A protein and the small-molecule ligand that binds it are described below.
Small molecule (SMILES): CC(=O)N[C@@H]1[C@@H](O)[C@H](O)[C@@H](CO)O[C@H]1O

Binding-site contacts:
Ligand atom C7 contacts residue ASN390 of chain 1.B at 3.4 Å.
Ligand atom C3 contacts residue ASN390 of chain 1.B at 3.7 Å.
Ligand atom C8 contacts residue ASN390 of chain 1.B at 4.2 Å.
Ligand atom C2 contacts residue ASN390 of chain 1.B at 2.4 Å.
Ligand atom O5 contacts residue GLN393 of chain 1.B at 2.9 Å (h-bond).
Ligand atom N2 contacts residue ASN390 of chain 1.B at 2.8 Å (h-bond).
Ligand atom C5 contacts residue GLN393 of chain 1.B at 3.8 Å.
Ligand atom C5 contacts residue SER392 of chain 1.B at 4.4 Å.
Ligand atom C1 contacts residue GLN393 of chain 1.B at 3.8 Å.
Ligand atom O5 contacts residue SER392 of chain 1.B at 4.3 Å.
Ligand atom C5 contacts residue ASN390 of chain 1.B at 3.6 Å.
Ligand atom C4 contacts residue ASN390 of chain 1.B at 4.2 Å.
Ligand atom C6 contacts residue PRO318 of chain 1.B at 3.8 Å (hydrophobic).
Ligand atom O6 contacts residue PRO318 of chain 1.B at 2.9 Å (h-bond).
Ligand atom O5 contacts residue ASN390 of chain 1.B at 2.3 Å (h-bond).
Ligand atom C1 contacts residue ASN390 of chain 1.B at 1.4 Å.
Ligand atom C2 contacts residue GLN393 of chain 1.B at 4.5 Å.
Ligand atom O6 contacts residue GLN393 of chain 1.B at 2.7 Å (h-bond).
Ligand atom C6 contacts residue GLN393 of chain 1.B at 3.8 Å.
Ligand atom O7 contacts residue ASN390 of chain 1.B at 3.9 Å.
Ligand atom C1 contacts residue SER392 of chain 1.B at 4.2 Å.

Sequence of chain 1.B:
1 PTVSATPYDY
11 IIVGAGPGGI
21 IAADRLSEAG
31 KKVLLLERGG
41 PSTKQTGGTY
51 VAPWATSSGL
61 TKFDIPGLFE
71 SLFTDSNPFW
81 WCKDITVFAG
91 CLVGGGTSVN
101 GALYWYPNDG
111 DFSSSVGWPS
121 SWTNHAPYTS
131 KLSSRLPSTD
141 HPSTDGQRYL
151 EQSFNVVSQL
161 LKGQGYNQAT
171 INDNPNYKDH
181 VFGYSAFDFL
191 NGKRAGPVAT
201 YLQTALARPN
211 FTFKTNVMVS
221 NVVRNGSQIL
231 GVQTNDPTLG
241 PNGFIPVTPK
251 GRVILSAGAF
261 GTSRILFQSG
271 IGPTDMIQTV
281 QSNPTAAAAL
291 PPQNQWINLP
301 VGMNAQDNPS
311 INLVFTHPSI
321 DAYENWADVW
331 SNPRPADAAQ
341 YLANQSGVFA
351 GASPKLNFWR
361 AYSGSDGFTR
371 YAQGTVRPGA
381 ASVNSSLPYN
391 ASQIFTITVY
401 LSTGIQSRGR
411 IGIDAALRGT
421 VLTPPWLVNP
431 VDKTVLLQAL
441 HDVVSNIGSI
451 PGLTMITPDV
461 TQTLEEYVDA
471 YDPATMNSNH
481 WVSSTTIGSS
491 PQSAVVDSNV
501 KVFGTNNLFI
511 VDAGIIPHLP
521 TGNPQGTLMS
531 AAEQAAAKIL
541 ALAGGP